The small molecule below binds the protein below.
Small molecule (SMILES): O=C(Nc1ccc(OC(F)(F)F)cc1)c1cccc(CN2CCOCC2)c1

Sequence of chain 1.A:
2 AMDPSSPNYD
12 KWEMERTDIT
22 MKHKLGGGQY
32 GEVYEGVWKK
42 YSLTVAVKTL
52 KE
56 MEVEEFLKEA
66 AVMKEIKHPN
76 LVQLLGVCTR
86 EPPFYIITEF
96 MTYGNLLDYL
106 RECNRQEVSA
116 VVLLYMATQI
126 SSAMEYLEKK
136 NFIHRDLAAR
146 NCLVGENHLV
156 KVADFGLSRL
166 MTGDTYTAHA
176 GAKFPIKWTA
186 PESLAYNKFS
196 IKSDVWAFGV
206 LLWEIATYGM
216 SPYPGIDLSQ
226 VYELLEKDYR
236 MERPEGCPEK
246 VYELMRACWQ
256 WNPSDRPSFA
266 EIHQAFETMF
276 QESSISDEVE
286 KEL

Binding-site contacts:
Ligand atom C28 contacts residue ALA211 of chain 1.A at 3.9 Å (hydrophobic).
Ligand atom C26 contacts residue GLU240 of chain 1.A at 3.7 Å.
Ligand atom F4 contacts residue LEU207 of chain 1.A at 3.6 Å.
Ligand atom C7 contacts residue ILE280 of chain 1.A at 3.6 Å (hydrophobic).
Ligand atom C30 contacts residue LEU288 of chain 1.A at 3.7 Å (hydrophobic).
Ligand atom O19 contacts residue ALA115 of chain 1.A at 3.7 Å.
Ligand atom O5 contacts residue ILE280 of chain 1.A at 3.5 Å.
Ligand atom F4 contacts residue LEU119 of chain 1.A at 3.7 Å.
Ligand atom C7 contacts residue ALA115 of chain 1.A at 3.9 Å (hydrophobic).
Ligand atom F4 contacts residue PHE271 of chain 1.A at 3.6 Å.
Ligand atom F4 contacts residue ALA122 of chain 1.A at 3.6 Å.
Ligand atom F3 contacts residue LEU119 of chain 1.A at 2.8 Å.
Ligand atom C34 contacts residue GLU240 of chain 1.A at 3.9 Å.
Ligand atom C12 contacts residue CYS242 of chain 1.A at 3.6 Å (hydrophobic).
Ligand atom F3 contacts residue ILE210 of chain 1.A at 3.6 Å.
Ligand atom C2 contacts residue VAL246 of chain 1.A at 4.0 Å (hydrophobic).
Ligand atom F1 contacts residue ILE210 of chain 1.A at 3.9 Å.
Ligand atom C14 contacts residue CYS242 of chain 1.A at 3.9 Å (hydrophobic).
Ligand atom F3 contacts residue LEU118 of chain 1.A at 2.8 Å.
Ligand atom O19 contacts residue LEU118 of chain 1.A at 3.7 Å.
Ligand atom C9 contacts residue ALA115 of chain 1.A at 3.9 Å (hydrophobic).
Ligand atom C21 contacts residue VAL284 of chain 1.A at 3.8 Å (hydrophobic).
Ligand atom C14 contacts residue PRO243 of chain 1.A at 3.7 Å (hydrophobic).
Ligand atom C2 contacts residue LEU207 of chain 1.A at 4.0 Å (hydrophobic).
Ligand atom F1 contacts residue LEU207 of chain 1.A at 3.2 Å.
Ligand atom F3 contacts residue ALA122 of chain 1.A at 4.0 Å.
Ligand atom C12 contacts residue PRO243 of chain 1.A at 3.8 Å (hydrophobic).
Ligand atom C6 contacts residue ILE280 of chain 1.A at 3.7 Å (hydrophobic).
Ligand atom N16 contacts residue ALA211 of chain 1.A at 3.9 Å.
Ligand atom C28 contacts residue GLU240 of chain 1.A at 3.5 Å.
Ligand atom C14 contacts residue ALA211 of chain 1.A at 3.9 Å (hydrophobic).
Ligand atom F1 contacts residue VAL246 of chain 1.A at 3.7 Å.
Ligand atom O5 contacts residue VAL246 of chain 1.A at 3.8 Å.
Ligand atom C7 contacts residue LEU118 of chain 1.A at 3.7 Å (hydrophobic).
Ligand atom C9 contacts residue LEU118 of chain 1.A at 3.5 Å (hydrophobic).
Ligand atom F4 contacts residue VAL246 of chain 1.A at 3.8 Å.
Ligand atom N33 contacts residue LEU288 of chain 1.A at 4.0 Å.
Ligand atom C2 contacts residue LEU119 of chain 1.A at 3.9 Å (hydrophobic).
Ligand atom C12 contacts residue ALA211 of chain 1.A at 3.7 Å (hydrophobic).
Ligand atom C37 contacts residue GLU240 of chain 1.A at 3.8 Å.